This protein binds this small molecule.
Small molecule (SMILES): O=C(COc1ccccc1P(=O)(O)O)NCCc1ccccc1

Binding-site contacts:
Ligand atom O07 contacts residue TRP11 of chain 2.B at 3.6 Å.
Ligand atom O01 contacts residue ARG61 of chain 2.A at 3.0 Å (salt-bridge).
Ligand atom C08 contacts residue ASN8 of chain 2.B at 3.6 Å.
Ligand atom C18 contacts residue LEU227 of chain 2.A at 3.9 Å (hydrophobic).
Ligand atom C22 contacts residue LYS54 of chain 2.A at 3.6 Å.
Ligand atom C23 contacts residue TYR135 of chain 2.A at 3.6 Å (hydrophobic).
Ligand atom C14 contacts residue ILE4 of chain 2.B at 3.7 Å (hydrophobic).
Ligand atom C06 contacts residue ARG61 of chain 2.A at 3.8 Å.
Ligand atom N10 contacts residue ASN8 of chain 2.B at 3.7 Å.
Ligand atom O03 contacts residue ASN180 of chain 2.A at 4.1 Å.
Ligand atom C12 contacts residue LEU227 of chain 2.A at 4.0 Å (hydrophobic).
Ligand atom O01 contacts residue ARG12 of chain 2.B at 2.8 Å (salt-bridge).
Ligand atom C22 contacts residue ARG61 of chain 2.A at 3.4 Å.
Ligand atom C08 contacts residue ARG12 of chain 2.B at 3.6 Å.
Ligand atom P02 contacts residue ARG134 of chain 2.A at 3.7 Å.
Ligand atom O03 contacts residue TYR135 of chain 2.A at 2.6 Å (h-bond).
Ligand atom C05 contacts residue ARG61 of chain 2.A at 3.2 Å.
Ligand atom C14 contacts residue LEU227 of chain 2.A at 3.5 Å (hydrophobic).
Ligand atom C18 contacts residue LEU179 of chain 2.A at 3.8 Å (hydrophobic).
Ligand atom C23 contacts residue LYS54 of chain 2.A at 3.7 Å.
Ligand atom C21 contacts residue TRP11 of chain 2.B at 3.9 Å (hydrophobic).
Ligand atom C15 contacts residue ILE4 of chain 2.B at 3.9 Å (hydrophobic).
Ligand atom O01 contacts residue ARG134 of chain 2.A at 2.9 Å (salt-bridge).
Ligand atom C12 contacts residue ASN8 of chain 2.B at 3.9 Å.
Ligand atom C15 contacts residue LEU227 of chain 2.A at 3.8 Å (hydrophobic).
Ligand atom O07 contacts residue ARG12 of chain 2.B at 3.3 Å (salt-bridge).
Ligand atom C09 contacts residue ASN8 of chain 2.B at 3.5 Å.
Ligand atom C13 contacts residue LEU227 of chain 2.A at 3.5 Å (hydrophobic).
Ligand atom P02 contacts residue TYR135 of chain 2.A at 3.9 Å.
Ligand atom P02 contacts residue ARG61 of chain 2.A at 3.8 Å.
Ligand atom O04 contacts residue ARG12 of chain 2.B at 3.0 Å (salt-bridge).
Ligand atom O19 contacts residue ASN7 of chain 2.B at 4.0 Å.
Ligand atom O19 contacts residue ASN8 of chain 2.B at 3.3 Å.
Ligand atom C23 contacts residue ARG61 of chain 2.A at 3.0 Å.
Ligand atom C08 contacts residue TRP11 of chain 2.B at 3.4 Å (hydrophobic).
Ligand atom C21 contacts residue ARG61 of chain 2.A at 4.0 Å.
Ligand atom P02 contacts residue ARG12 of chain 2.B at 3.9 Å.
Ligand atom O03 contacts residue ARG134 of chain 2.A at 2.9 Å (salt-bridge).
Ligand atom C06 contacts residue TRP11 of chain 2.B at 3.9 Å (hydrophobic).
Ligand atom C20 contacts residue TRP11 of chain 2.B at 3.4 Å (hydrophobic).

Sequence of chain 2.A:
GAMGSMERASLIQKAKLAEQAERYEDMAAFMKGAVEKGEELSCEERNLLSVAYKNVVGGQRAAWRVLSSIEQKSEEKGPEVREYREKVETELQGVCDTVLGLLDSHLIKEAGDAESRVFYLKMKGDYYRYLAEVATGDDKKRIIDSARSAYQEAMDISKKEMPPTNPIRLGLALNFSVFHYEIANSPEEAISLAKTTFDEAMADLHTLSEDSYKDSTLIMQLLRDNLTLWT

Sequence of chain 2.B:
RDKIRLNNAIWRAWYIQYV